Sequence of chain 1.B:
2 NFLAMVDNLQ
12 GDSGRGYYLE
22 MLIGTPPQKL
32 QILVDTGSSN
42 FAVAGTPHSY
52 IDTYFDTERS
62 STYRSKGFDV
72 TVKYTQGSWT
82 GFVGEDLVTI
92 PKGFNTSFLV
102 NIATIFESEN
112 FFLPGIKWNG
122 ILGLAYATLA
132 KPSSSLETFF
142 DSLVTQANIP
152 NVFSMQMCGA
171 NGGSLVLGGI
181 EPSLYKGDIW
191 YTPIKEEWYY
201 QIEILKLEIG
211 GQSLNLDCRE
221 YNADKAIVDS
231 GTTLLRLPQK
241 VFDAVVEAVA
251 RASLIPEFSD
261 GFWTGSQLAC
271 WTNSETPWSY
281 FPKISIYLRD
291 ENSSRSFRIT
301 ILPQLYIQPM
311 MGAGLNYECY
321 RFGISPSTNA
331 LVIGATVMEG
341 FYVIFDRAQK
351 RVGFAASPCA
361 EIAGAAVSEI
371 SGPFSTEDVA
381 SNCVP

Binding-site contacts:
Ligand atom C14 contacts residue SER39 of chain 1.B at 3.8 Å.
Ligand atom C5 contacts residue ASP229 of chain 1.B at 3.8 Å.
Ligand atom C2 contacts residue TYR75 of chain 1.B at 3.8 Å (hydrophobic).
Ligand atom C23 contacts residue GLN77 of chain 1.B at 3.2 Å.
Ligand atom C20 contacts residue ASN111 of chain 1.B at 3.2 Å.
Ligand atom N15 contacts residue GLY38 of chain 1.B at 3.9 Å.
Ligand atom C5 contacts residue ASP36 of chain 1.B at 3.5 Å.
Ligand atom C24 contacts residue TYR75 of chain 1.B at 3.8 Å (hydrophobic).
Ligand atom N15 contacts residue GLY231 of chain 1.B at 3.8 Å.
Ligand atom F31 contacts residue GLN77 of chain 1.B at 3.5 Å.
Ligand atom F29 contacts residue ASN111 of chain 1.B at 3.3 Å.
Ligand atom C27 contacts residue GLN77 of chain 1.B at 3.6 Å.
Ligand atom C9 contacts residue LEU34 of chain 1.B at 3.8 Å (hydrophobic).
Ligand atom F29 contacts residue GLN77 of chain 1.B at 3.3 Å.
Ligand atom O26 contacts residue GLN77 of chain 1.B at 3.6 Å.
Ligand atom C18 contacts residue ASN111 of chain 1.B at 3.6 Å.
Ligand atom C17 contacts residue THR232 of chain 1.B at 3.2 Å.
Ligand atom C19 contacts residue ASN111 of chain 1.B at 3.7 Å.
Ligand atom C17 contacts residue ASP229 of chain 1.B at 3.3 Å.
Ligand atom O26 contacts residue ASN111 of chain 1.B at 3.4 Å (h-bond).
Ligand atom C21 contacts residue ASN111 of chain 1.B at 3.3 Å.
Ligand atom N15 contacts residue ASP229 of chain 1.B at 2.8 Å (salt-bridge).
Ligand atom N13 contacts residue ASN111 of chain 1.B at 3.3 Å (h-bond).
Ligand atom N13 contacts residue TYR75 of chain 1.B at 3.7 Å.
Ligand atom C10 contacts residue ASP36 of chain 1.B at 3.9 Å.
Ligand atom C19 contacts residue LEU114 of chain 1.B at 3.2 Å (hydrophobic).
Ligand atom C20 contacts residue LEU114 of chain 1.B at 3.7 Å (hydrophobic).
Ligand atom O16 contacts residue TYR75 of chain 1.B at 3.9 Å.
Ligand atom C1 contacts residue ASP36 of chain 1.B at 3.6 Å.
Ligand atom C10 contacts residue ILE122 of chain 1.B at 3.7 Å (hydrophobic).
Ligand atom C12 contacts residue TYR75 of chain 1.B at 3.8 Å (hydrophobic).
Ligand atom C14 contacts residue ASP36 of chain 1.B at 3.5 Å.
Ligand atom N22 contacts residue TYR75 of chain 1.B at 3.8 Å.
Ligand atom C28 contacts residue GLN77 of chain 1.B at 3.7 Å.
Ligand atom C14 contacts residue ILE122 of chain 1.B at 3.9 Å (hydrophobic).
Ligand atom N22 contacts residue ASN111 of chain 1.B at 3.9 Å.
Ligand atom N6 contacts residue ASP36 of chain 1.B at 2.7 Å (salt-bridge).
Ligand atom N15 contacts residue ASP36 of chain 1.B at 2.7 Å (salt-bridge).
Ligand atom C9 contacts residue TRP119 of chain 1.B at 4.0 Å (hydrophobic).
Ligand atom C24 contacts residue ASN111 of chain 1.B at 3.7 Å.

The protein below binds the small molecule below.
Small molecule (SMILES): CN1C(=O)C[C@@](C)(c2cccc(NC(=O)c3ccc(OCC(F)(F)F)cn3)c2)N=C1N